Binding-site contacts:
Ligand atom CAA contacts residue GLY105 of chain 1.B at 4.3 Å.
Ligand atom CAM contacts residue PRO233 of chain 1.B at 4.2 Å (hydrophobic).
Ligand atom CAW contacts residue PRO233 of chain 1.B at 3.7 Å (hydrophobic).
Ligand atom CAC contacts residue MET90 of chain 1.B at 4.2 Å (hydrophobic).
Ligand atom CAK contacts residue SER106 of chain 1.B at 3.4 Å.
Ligand atom CAW contacts residue LYS109 of chain 1.B at 4.0 Å.
Ligand atom CAO contacts residue ARG94 of chain 1.B at 4.4 Å.
Ligand atom CAK contacts residue GLY105 of chain 1.B at 4.1 Å.
Ligand atom CBA contacts residue PRO233 of chain 1.B at 3.9 Å (hydrophobic).
Ligand atom NAT contacts residue SER106 of chain 1.B at 3.8 Å.
Ligand atom CAG contacts residue GLY105 of chain 1.B at 4.1 Å.
Ligand atom NAR contacts residue SER106 of chain 1.B at 4.3 Å.
Ligand atom CAJ contacts residue SER106 of chain 1.B at 4.0 Å.
Ligand atom CAU contacts residue SER106 of chain 1.B at 4.2 Å.
Ligand atom CAQ contacts residue VAL108 of chain 1.B at 3.8 Å (hydrophobic).
Ligand atom CBD contacts residue SER106 of chain 1.B at 3.7 Å.
Ligand atom CAD contacts residue ARG94 of chain 1.B at 4.2 Å.
Ligand atom CAH contacts residue GLY105 of chain 1.B at 4.4 Å.
Ligand atom CAL contacts residue SER106 of chain 1.B at 4.0 Å.
Ligand atom NAR contacts residue PRO233 of chain 1.B at 4.4 Å.
Ligand atom CAF contacts residue GLY105 of chain 1.B at 3.9 Å.
Ligand atom CAV contacts residue PRO233 of chain 1.B at 3.8 Å (hydrophobic).
Ligand atom CAJ contacts residue VAL108 of chain 1.B at 3.4 Å (hydrophobic).
Ligand atom CAZ contacts residue PRO233 of chain 1.B at 4.0 Å (hydrophobic).
Ligand atom CAY contacts residue LYS109 of chain 1.B at 4.0 Å.
Ligand atom CBA contacts residue LYS109 of chain 1.B at 4.0 Å.
Ligand atom CAX contacts residue PRO233 of chain 1.B at 3.8 Å (hydrophobic).
Ligand atom CAX contacts residue LYS109 of chain 1.B at 3.7 Å.
Ligand atom OBB contacts residue SER106 of chain 1.B at 3.6 Å.
Ligand atom CAY contacts residue PRO233 of chain 1.B at 3.8 Å (hydrophobic).
Ligand atom CBC contacts residue SER106 of chain 1.B at 4.3 Å.
Ligand atom CBI contacts residue SER106 of chain 1.B at 3.6 Å.
Ligand atom NAI contacts residue GLY105 of chain 1.B at 4.2 Å.
Ligand atom CAX contacts residue VAL108 of chain 1.B at 4.3 Å (hydrophobic).
Ligand atom CAJ contacts residue GLY105 of chain 1.B at 3.2 Å.
Ligand atom CAK contacts residue VAL108 of chain 1.B at 3.2 Å (hydrophobic).
Ligand atom CAZ contacts residue LYS109 of chain 1.B at 3.8 Å.
Ligand atom CAS contacts residue SER106 of chain 1.B at 3.6 Å.
Ligand atom CAW contacts residue VAL108 of chain 1.B at 3.9 Å (hydrophobic).
Ligand atom CAF contacts residue VAL108 of chain 1.B at 4.3 Å (hydrophobic).

Sequence of chain 1.B:
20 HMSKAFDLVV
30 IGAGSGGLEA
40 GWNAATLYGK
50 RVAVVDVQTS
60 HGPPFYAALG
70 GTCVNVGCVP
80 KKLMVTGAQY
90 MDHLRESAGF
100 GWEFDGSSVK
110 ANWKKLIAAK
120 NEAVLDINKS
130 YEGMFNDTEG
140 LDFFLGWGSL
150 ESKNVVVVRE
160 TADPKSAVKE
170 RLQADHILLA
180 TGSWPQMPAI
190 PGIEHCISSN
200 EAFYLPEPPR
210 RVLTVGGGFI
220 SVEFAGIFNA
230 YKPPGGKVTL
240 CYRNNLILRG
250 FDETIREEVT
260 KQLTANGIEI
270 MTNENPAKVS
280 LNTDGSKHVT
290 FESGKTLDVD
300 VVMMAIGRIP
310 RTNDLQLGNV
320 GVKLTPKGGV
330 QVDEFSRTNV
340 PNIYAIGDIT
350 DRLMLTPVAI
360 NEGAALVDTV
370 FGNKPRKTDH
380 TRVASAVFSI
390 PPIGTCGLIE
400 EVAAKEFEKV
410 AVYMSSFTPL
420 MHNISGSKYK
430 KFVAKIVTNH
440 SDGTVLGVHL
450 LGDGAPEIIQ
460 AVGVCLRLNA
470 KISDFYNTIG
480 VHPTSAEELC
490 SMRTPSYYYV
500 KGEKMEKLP

The small molecule below binds the protein below.
Small molecule (SMILES): [H]/N=C(/N)N1CCC(O)(CN(C)CCCN2CN(c3ccccc3)C3(CCN(CC[C@@H]4CC[C@H]5C[C@@H]4C5(C)C)CC3)C2=O)CC1